This small molecule binds to this protein.
Small molecule (SMILES): CC(=O)N[C@H]1[C@H](O[C@H]2[C@H](O)[C@@H](NC(C)=O)CO[C@@H]2CO)O[C@H](CO)[C@@H](O)[C@@H]1O

Binding-site contacts:
Ligand atom C3 contacts residue ASN224 of chain 3.A at 3.8 Å.
Ligand atom C4 contacts residue ASN224 of chain 3.A at 4.2 Å.
Ligand atom C1 contacts residue ASN224 of chain 3.A at 1.4 Å.
Ligand atom C5 contacts residue ASN224 of chain 3.A at 3.7 Å.
Ligand atom C8 contacts residue GLY159 of chain 3.A at 4.5 Å.
Ligand atom O5 contacts residue LYS161 of chain 3.A at 4.2 Å.
Ligand atom N2 contacts residue ASN224 of chain 3.A at 3.0 Å (h-bond).
Ligand atom N2 contacts residue THR225 of chain 3.A at 4.4 Å.
Ligand atom C8 contacts residue ASN224 of chain 3.A at 3.2 Å.
Ligand atom C8 contacts residue THR225 of chain 3.A at 4.0 Å.
Ligand atom C1 contacts residue LYS161 of chain 3.A at 3.9 Å.
Ligand atom O7 contacts residue GLY159 of chain 3.A at 4.3 Å.
Ligand atom O7 contacts residue THR226 of chain 3.A at 4.0 Å.
Ligand atom C7 contacts residue ASN224 of chain 3.A at 3.4 Å.
Ligand atom C5 contacts residue LYS161 of chain 3.A at 4.1 Å.
Ligand atom O5 contacts residue ASN224 of chain 3.A at 2.3 Å (h-bond).
Ligand atom C2 contacts residue ASN224 of chain 3.A at 2.5 Å.
Ligand atom O7 contacts residue ASN224 of chain 3.A at 4.4 Å.
Ligand atom O7 contacts residue THR225 of chain 3.A at 4.3 Å.
Ligand atom C7 contacts residue THR225 of chain 3.A at 4.0 Å.

Sequence of chain 3.A:
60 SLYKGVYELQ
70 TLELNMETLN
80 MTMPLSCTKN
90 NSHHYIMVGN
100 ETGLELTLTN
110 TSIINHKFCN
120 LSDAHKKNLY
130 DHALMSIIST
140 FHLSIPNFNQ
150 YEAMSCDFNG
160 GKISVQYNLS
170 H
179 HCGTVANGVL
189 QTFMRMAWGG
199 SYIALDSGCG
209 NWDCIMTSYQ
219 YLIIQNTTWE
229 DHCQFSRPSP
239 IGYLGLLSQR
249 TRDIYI